Sequence of chain 9.A:
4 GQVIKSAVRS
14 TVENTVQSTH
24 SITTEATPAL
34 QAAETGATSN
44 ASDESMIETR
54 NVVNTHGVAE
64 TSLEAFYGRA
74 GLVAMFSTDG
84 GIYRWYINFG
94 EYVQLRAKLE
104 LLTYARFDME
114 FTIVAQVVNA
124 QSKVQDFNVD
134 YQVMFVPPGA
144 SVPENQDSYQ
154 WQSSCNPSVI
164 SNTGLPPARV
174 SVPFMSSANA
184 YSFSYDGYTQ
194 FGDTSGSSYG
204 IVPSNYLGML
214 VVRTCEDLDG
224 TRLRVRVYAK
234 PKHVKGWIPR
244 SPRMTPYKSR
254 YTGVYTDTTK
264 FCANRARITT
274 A

Binding-site contacts:
Ligand atom C contacts residue CYS1 of chain 10.P at 3.7 Å (hydrophobic).
Ligand atom O contacts residue TRP154 of chain 9.A at 4.1 Å.
Ligand atom OXT contacts residue ARG229 of chain 10.A at 3.1 Å (salt-bridge).
Ligand atom CA contacts residue CYS1 of chain 10.P at 2.4 Å (hydrophobic).
Ligand atom OXT contacts residue ARG216 of chain 9.A at 3.0 Å (salt-bridge).
Ligand atom OXT contacts residue MET78 of chain 10.A at 3.5 Å (h-bond).
Ligand atom C contacts residue TRP154 of chain 9.A at 4.1 Å (hydrophobic).
Ligand atom CA contacts residue LEU75 of chain 10.A at 3.7 Å (hydrophobic).
Ligand atom N contacts residue TYR152 of chain 9.A at 4.2 Å.
Ligand atom O contacts residue LEU75 of chain 10.A at 3.8 Å.
Ligand atom C contacts residue LEU75 of chain 10.A at 4.2 Å (hydrophobic).
Ligand atom O contacts residue ARG216 of chain 9.A at 2.9 Å (salt-bridge).
Ligand atom O contacts residue ARG229 of chain 10.A at 2.9 Å (salt-bridge).
Ligand atom C contacts residue ARG229 of chain 10.A at 3.7 Å.
Ligand atom CA contacts residue SER151 of chain 9.A at 4.0 Å.
Ligand atom C contacts residue MET78 of chain 10.A at 3.6 Å (hydrophobic).
Ligand atom OXT contacts residue ASP150 of chain 9.A at 4.3 Å.
Ligand atom CA contacts residue GLN155 of chain 9.A at 4.3 Å.
Ligand atom C contacts residue ARG216 of chain 9.A at 3.6 Å.
Ligand atom N contacts residue CYS1 of chain 10.P at 1.3 Å.
Ligand atom N contacts residue MET78 of chain 10.A at 3.8 Å.
Ligand atom CA contacts residue MET78 of chain 10.A at 4.0 Å (hydrophobic).
Ligand atom OXT contacts residue CYS1 of chain 10.P at 4.0 Å.
Ligand atom N contacts residue SER151 of chain 9.A at 3.5 Å (h-bond).
Ligand atom CA contacts residue TRP154 of chain 9.A at 4.3 Å (hydrophobic).
Ligand atom O contacts residue MET78 of chain 10.A at 3.9 Å.
Ligand atom N contacts residue ASP150 of chain 9.A at 3.4 Å (salt-bridge).

This small molecule binds to this protein.
Small molecule (SMILES): NCC(=O)O

Sequence of chain 10.A:
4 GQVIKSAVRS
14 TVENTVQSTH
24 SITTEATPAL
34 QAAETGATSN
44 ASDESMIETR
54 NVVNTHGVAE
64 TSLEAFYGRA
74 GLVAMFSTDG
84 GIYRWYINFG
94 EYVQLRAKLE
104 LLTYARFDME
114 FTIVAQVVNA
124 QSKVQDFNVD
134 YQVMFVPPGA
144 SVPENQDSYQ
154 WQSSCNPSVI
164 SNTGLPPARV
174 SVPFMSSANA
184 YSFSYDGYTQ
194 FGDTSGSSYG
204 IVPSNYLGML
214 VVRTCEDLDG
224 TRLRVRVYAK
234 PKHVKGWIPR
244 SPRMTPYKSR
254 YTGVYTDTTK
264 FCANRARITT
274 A